Binding-site contacts:
Ligand atom C5 contacts residue TYR133 of chain 1.B at 3.6 Å (hydrophobic).
Ligand atom C4 contacts residue PHE186 of chain 1.B at 3.7 Å (hydrophobic).
Ligand atom C11 contacts residue TYR178 of chain 1.B at 3.9 Å (hydrophobic).
Ligand atom C7 contacts residue ZN1 of chain 1.J at 3.5 Å.
Ligand atom C2 contacts residue ZN1 of chain 1.J at 3.1 Å.
Ligand atom C1 contacts residue TRP209 of chain 1.B at 3.6 Å (hydrophobic).
Ligand atom N3 contacts residue ZN1 of chain 1.J at 3.1 Å.
Ligand atom C23 contacts residue ASP136 of chain 1.B at 3.6 Å.
Ligand atom N2 contacts residue TYR178 of chain 1.B at 3.9 Å.
Ligand atom C2 contacts residue HIS189 of chain 1.B at 3.7 Å.
Ligand atom C12 contacts residue ASP136 of chain 1.B at 3.5 Å.
Ligand atom N1 contacts residue PHE186 of chain 1.B at 3.7 Å.
Ligand atom C1 contacts residue ZN1 of chain 1.J at 3.1 Å.
Ligand atom O contacts residue TYR133 of chain 1.B at 3.6 Å (h-bond).
Ligand atom N contacts residue ZN1 of chain 1.J at 2.2 Å.
Ligand atom C1 contacts residue HIS277 of chain 1.B at 3.7 Å.
Ligand atom N4 contacts residue GLU191 of chain 1.B at 3.1 Å (salt-bridge).
Ligand atom N4 contacts residue HIS189 of chain 1.B at 2.9 Å (h-bond).
Ligand atom C23 contacts residue TYR176 of chain 1.B at 3.5 Å (hydrophobic).
Ligand atom C5 contacts residue LYS207 of chain 1.B at 3.8 Å.
Ligand atom N contacts residue HIS277 of chain 1.B at 3.4 Å (h-bond).
Ligand atom O contacts residue PHE186 of chain 1.B at 3.3 Å.
Ligand atom C6 contacts residue PHE186 of chain 1.B at 3.9 Å (hydrophobic).
Ligand atom C15 contacts residue TYR176 of chain 1.B at 3.4 Å (hydrophobic).
Ligand atom C16 contacts residue TYR176 of chain 1.B at 3.7 Å (hydrophobic).
Ligand atom C contacts residue ASN199 of chain 1.B at 3.9 Å.
Ligand atom C5 contacts residue PHE186 of chain 1.B at 3.3 Å (hydrophobic).
Ligand atom C6 contacts residue TYR133 of chain 1.B at 3.6 Å (hydrophobic).
Ligand atom N3 contacts residue HIS189 of chain 1.B at 3.4 Å (h-bond).
Ligand atom C7 contacts residue GLU191 of chain 1.B at 3.4 Å.
Ligand atom N contacts residue GLU191 of chain 1.B at 3.7 Å.
Ligand atom N4 contacts residue ZN1 of chain 1.J at 2.3 Å.
Ligand atom CL contacts residue VAL314 of chain 1.B at 3.5 Å.
Ligand atom C contacts residue TRP209 of chain 1.B at 3.5 Å (hydrophobic).
Ligand atom O contacts residue LYS207 of chain 1.B at 2.8 Å (salt-bridge).
Ligand atom N contacts residue HIS189 of chain 1.B at 3.5 Å (h-bond).
Ligand atom C18 contacts residue VAL314 of chain 1.B at 3.9 Å (hydrophobic).
Ligand atom C6 contacts residue TYR178 of chain 1.B at 3.6 Å (hydrophobic).
Ligand atom C7 contacts residue HIS189 of chain 1.B at 3.6 Å.
Ligand atom N1 contacts residue TYR133 of chain 1.B at 2.8 Å (h-bond).

This protein binds this small molecule.
Small molecule (SMILES): CC1(c2cccc(Cl)c2)CCN(CCc2cnn(-c3nccc4c(=O)[nH]cnc34)c2)CC1

Sequence of chain 1.B:
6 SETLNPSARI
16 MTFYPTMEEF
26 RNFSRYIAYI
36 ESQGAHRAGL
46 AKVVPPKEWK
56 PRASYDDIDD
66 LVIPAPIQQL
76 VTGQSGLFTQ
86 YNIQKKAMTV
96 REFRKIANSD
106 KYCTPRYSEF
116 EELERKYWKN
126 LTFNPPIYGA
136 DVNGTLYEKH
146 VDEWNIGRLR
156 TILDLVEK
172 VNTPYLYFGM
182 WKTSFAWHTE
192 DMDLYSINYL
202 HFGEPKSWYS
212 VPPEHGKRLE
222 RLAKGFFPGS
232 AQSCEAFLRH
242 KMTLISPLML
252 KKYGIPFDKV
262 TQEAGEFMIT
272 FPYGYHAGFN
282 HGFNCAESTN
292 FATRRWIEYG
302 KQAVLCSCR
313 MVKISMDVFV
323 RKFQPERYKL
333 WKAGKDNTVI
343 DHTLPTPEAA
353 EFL